Binding-site contacts:
Ligand atom O2 contacts residue ASP294 of chain 1.B at 4.4 Å.
Ligand atom O3 contacts residue PRO291 of chain 1.B at 4.2 Å.
Ligand atom O6 contacts residue ASP297 of chain 1.B at 2.9 Å (salt-bridge).
Ligand atom O2 contacts residue TYR289 of chain 1.B at 4.5 Å.
Ligand atom C4 contacts residue TYR289 of chain 1.B at 3.8 Å (hydrophobic).
Ligand atom C6 contacts residue ASP297 of chain 1.B at 4.2 Å.
Ligand atom C6 contacts residue TYR289 of chain 1.B at 3.8 Å (hydrophobic).
Ligand atom O3 contacts residue MET292 of chain 1.B at 2.5 Å (h-bond).
Ligand atom C3 contacts residue ASP294 of chain 1.B at 4.3 Å.
Ligand atom C2 contacts residue ASP294 of chain 1.B at 3.5 Å.
Ligand atom O3 contacts residue PHE290 of chain 1.B at 4.0 Å.
Ligand atom C5 contacts residue SER296 of chain 1.B at 4.1 Å.
Ligand atom C1 contacts residue ASP294 of chain 1.B at 3.1 Å.
Ligand atom O5 contacts residue ASP294 of chain 1.B at 3.0 Å (salt-bridge).
Ligand atom O5 contacts residue SER296 of chain 1.B at 3.4 Å (h-bond).
Ligand atom O3 contacts residue TYR289 of chain 1.B at 4.2 Å.
Ligand atom O3 contacts residue ASP294 of chain 1.B at 4.4 Å.
Ligand atom C3 contacts residue TYR289 of chain 1.B at 3.8 Å (hydrophobic).
Ligand atom C5 contacts residue ASP294 of chain 1.B at 4.2 Å.
Ligand atom O4 contacts residue ASP294 of chain 1.B at 4.4 Å.
Ligand atom C2 contacts residue MET292 of chain 1.B at 4.3 Å (hydrophobic).
Ligand atom C4 contacts residue MET292 of chain 1.B at 3.6 Å (hydrophobic).
Ligand atom C3 contacts residue MET292 of chain 1.B at 3.5 Å (hydrophobic).
Ligand atom O4 contacts residue MET292 of chain 1.B at 3.6 Å (h-bond).
Ligand atom O2 contacts residue MET292 of chain 1.B at 4.4 Å.
Ligand atom O4 contacts residue TYR289 of chain 1.B at 3.5 Å.
Ligand atom O6 contacts residue SER296 of chain 1.B at 3.2 Å (h-bond).
Ligand atom C4 contacts residue ASP294 of chain 1.B at 3.9 Å.
Ligand atom O6 contacts residue ASP294 of chain 1.B at 4.5 Å.
Ligand atom C5 contacts residue TYR289 of chain 1.B at 3.7 Å (hydrophobic).
Ligand atom C6 contacts residue SER296 of chain 1.B at 3.7 Å.
Ligand atom O4 contacts residue ASP297 of chain 1.B at 4.3 Å.
Ligand atom C4 contacts residue ASP297 of chain 1.B at 4.3 Å.

Sequence of chain 1.B:
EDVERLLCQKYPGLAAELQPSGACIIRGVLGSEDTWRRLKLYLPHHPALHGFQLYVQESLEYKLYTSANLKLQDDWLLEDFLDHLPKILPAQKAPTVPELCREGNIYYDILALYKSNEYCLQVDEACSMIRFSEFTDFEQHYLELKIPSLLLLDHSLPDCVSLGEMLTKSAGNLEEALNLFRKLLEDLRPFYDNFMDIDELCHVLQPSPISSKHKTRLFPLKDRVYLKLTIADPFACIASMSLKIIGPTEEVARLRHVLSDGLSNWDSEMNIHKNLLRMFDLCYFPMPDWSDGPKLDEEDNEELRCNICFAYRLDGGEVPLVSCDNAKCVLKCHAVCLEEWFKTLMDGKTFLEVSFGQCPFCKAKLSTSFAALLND

The small molecule below binds the protein below.
Small molecule (SMILES): OC[C@H]1O[C@H](O[C@H]2[C@H](O)[C@@H](O)[C@@H](O)O[C@@H]2CO)[C@H](O)[C@@H](O)[C@@H]1O